Sequence of chain 1.C:
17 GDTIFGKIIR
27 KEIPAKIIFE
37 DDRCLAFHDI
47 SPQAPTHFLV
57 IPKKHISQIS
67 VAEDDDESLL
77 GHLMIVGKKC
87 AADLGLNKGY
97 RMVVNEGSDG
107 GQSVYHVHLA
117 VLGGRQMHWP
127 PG

Sequence of chain 1.D:
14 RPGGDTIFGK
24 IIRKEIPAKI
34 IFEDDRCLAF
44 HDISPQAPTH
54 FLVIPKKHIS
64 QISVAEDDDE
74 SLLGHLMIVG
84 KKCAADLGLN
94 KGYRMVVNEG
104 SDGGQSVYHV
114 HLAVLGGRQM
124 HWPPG

The protein below binds the small molecule below.
Small molecule (SMILES): Nc1ncnc2c1ncn2[C@@H]1O[C@H](CO)[C@@H](O)[C@H]1O

Binding-site contacts:
Ligand atom C2' contacts residue ASP45 of chain 1.D at 3.4 Å.
Ligand atom C1' contacts residue LEU55 of chain 1.D at 4.2 Å (hydrophobic).
Ligand atom N6 contacts residue ILE29 of chain 1.D at 3.7 Å.
Ligand atom C4' contacts residue LEU55 of chain 1.D at 4.0 Å (hydrophobic).
Ligand atom N1 contacts residue PHE43 of chain 1.D at 4.2 Å.
Ligand atom C5' contacts residue SER109 of chain 1.D at 3.2 Å.
Ligand atom O5' contacts residue SER109 of chain 1.D at 2.5 Å (h-bond).
Ligand atom N6 contacts residue ILE20 of chain 1.D at 4.0 Å.
Ligand atom O5' contacts residue PHE21 of chain 1.D at 4.0 Å.
Ligand atom O3' contacts residue HIS53 of chain 1.D at 4.2 Å.
Ligand atom C2 contacts residue PHE43 of chain 1.D at 3.6 Å (hydrophobic).
Ligand atom N3 contacts residue ASP45 of chain 1.D at 3.8 Å.
Ligand atom N1 contacts residue ILE46 of chain 1.D at 4.0 Å.
Ligand atom N3 contacts residue ILE46 of chain 1.D at 3.3 Å (h-bond).
Ligand atom N7 contacts residue ILE46 of chain 1.D at 4.2 Å.
Ligand atom N1 contacts residue ILE24 of chain 1.D at 3.9 Å.
Ligand atom O4' contacts residue PHE21 of chain 1.D at 3.5 Å.
Ligand atom C4 contacts residue ILE46 of chain 1.D at 3.6 Å (hydrophobic).
Ligand atom C1' contacts residue ASP45 of chain 1.D at 3.1 Å.
Ligand atom C6 contacts residue ILE46 of chain 1.D at 4.0 Å (hydrophobic).
Ligand atom O2' contacts residue SER47 of chain 1.D at 3.4 Å.
Ligand atom O4' contacts residue ASP45 of chain 1.D at 3.5 Å (salt-bridge).
Ligand atom C5 contacts residue ILE46 of chain 1.D at 3.7 Å (hydrophobic).
Ligand atom C5' contacts residue HIS114 of chain 1.D at 3.3 Å.
Ligand atom N3 contacts residue HIS44 of chain 1.D at 4.0 Å.
Ligand atom N9 contacts residue ILE46 of chain 1.D at 4.0 Å.
Ligand atom N6 contacts residue ILE24 of chain 1.D at 3.9 Å.
Ligand atom O2' contacts residue ASP45 of chain 1.D at 2.5 Å (salt-bridge).
Ligand atom N3 contacts residue PHE43 of chain 1.D at 3.9 Å.
Ligand atom C4' contacts residue ASP45 of chain 1.D at 3.3 Å.
Ligand atom O4' contacts residue LEU55 of chain 1.D at 3.5 Å.
Ligand atom C3' contacts residue ASP45 of chain 1.D at 3.2 Å.
Ligand atom C6 contacts residue ILE24 of chain 1.D at 4.1 Å (hydrophobic).
Ligand atom C2 contacts residue ILE46 of chain 1.D at 3.5 Å (hydrophobic).
Ligand atom O3' contacts residue ASP45 of chain 1.D at 2.4 Å (salt-bridge).
Ligand atom O5' contacts residue VAL110 of chain 1.D at 3.2 Å.
Ligand atom O5' contacts residue HIS114 of chain 1.D at 3.7 Å.
Ligand atom C2 contacts residue ASP45 of chain 1.D at 4.1 Å.
Ligand atom C2 contacts residue HIS44 of chain 1.D at 3.4 Å.
Ligand atom O2' contacts residue ILE46 of chain 1.D at 3.9 Å.